Sequence of chain 1.B:
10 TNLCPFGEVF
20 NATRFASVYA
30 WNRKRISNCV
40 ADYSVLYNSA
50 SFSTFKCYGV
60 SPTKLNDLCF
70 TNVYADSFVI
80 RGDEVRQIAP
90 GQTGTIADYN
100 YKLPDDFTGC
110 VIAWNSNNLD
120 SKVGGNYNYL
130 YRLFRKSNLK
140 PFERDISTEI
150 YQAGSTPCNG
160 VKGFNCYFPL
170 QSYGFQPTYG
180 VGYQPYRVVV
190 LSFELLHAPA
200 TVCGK

Binding-site contacts:
Ligand atom C2 contacts residue ASN20 of chain 1.B at 2.5 Å.
Ligand atom C8 contacts residue PHE19 of chain 1.B at 4.5 Å (hydrophobic).
Ligand atom C8 contacts residue PHE15 of chain 1.B at 4.1 Å (hydrophobic).
Ligand atom O5 contacts residue ASN20 of chain 1.B at 2.3 Å (h-bond).
Ligand atom C3 contacts residue ASN20 of chain 1.B at 3.8 Å.
Ligand atom C8 contacts residue LEU45 of chain 1.B at 3.9 Å (hydrophobic).
Ligand atom C7 contacts residue GLY16 of chain 1.B at 4.0 Å.
Ligand atom C5 contacts residue ASN20 of chain 1.B at 3.6 Å.
Ligand atom O7 contacts residue GLY16 of chain 1.B at 3.8 Å.
Ligand atom C4 contacts residue ASN20 of chain 1.B at 4.2 Å.
Ligand atom C8 contacts residue GLY16 of chain 1.B at 4.3 Å.
Ligand atom C7 contacts residue ASN20 of chain 1.B at 4.1 Å.
Ligand atom N2 contacts residue ASN20 of chain 1.B at 3.0 Å (h-bond).
Ligand atom C1 contacts residue ASN20 of chain 1.B at 1.4 Å.

The protein below binds the small molecule below.
Small molecule (SMILES): CC(=O)N[C@@H]1[C@@H](O)[C@H](O)[C@@H](CO)O[C@H]1O